Binding-site contacts:
Ligand atom N contacts residue ASP112 of chain 1.C at 3.7 Å.
Ligand atom CG contacts residue ASN1 of chain 1.U at 2.7 Å.
Ligand atom OD1 contacts residue THR111 of chain 1.C at 3.1 Å (h-bond).
Ligand atom O contacts residue SER81 of chain 1.C at 4.4 Å.
Ligand atom C contacts residue ASN1 of chain 1.U at 0.4 Å.
Ligand atom OD2 contacts residue GLY33 of chain 1.C at 4.0 Å.
Ligand atom O contacts residue SER80 of chain 1.C at 2.9 Å (h-bond).
Ligand atom OD2 contacts residue ASN1 of chain 1.U at 3.3 Å (h-bond).
Ligand atom OD1 contacts residue SER137 of chain 1.C at 3.6 Å (h-bond).
Ligand atom C contacts residue SER80 of chain 1.C at 3.7 Å.
Ligand atom CG contacts residue SER137 of chain 1.C at 3.9 Å.
Ligand atom OXT contacts residue GLY110 of chain 1.C at 3.5 Å.
Ligand atom O contacts residue GLY110 of chain 1.C at 3.5 Å.
Ligand atom C contacts residue ASP112 of chain 1.C at 4.3 Å.
Ligand atom OXT contacts residue THR111 of chain 1.C at 3.3 Å (h-bond).
Ligand atom C contacts residue THR111 of chain 1.C at 4.1 Å.
Ligand atom CG contacts residue THR111 of chain 1.C at 3.9 Å.
Ligand atom OXT contacts residue ASN1 of chain 1.U at 0.5 Å (h-bond).
Ligand atom O contacts residue GLY33 of chain 1.C at 3.8 Å.
Ligand atom CG contacts residue GLY33 of chain 1.C at 4.2 Å.
Ligand atom N contacts residue ASN1 of chain 1.U at 0.6 Å.
Ligand atom N contacts residue ASN266 of chain 1.A at 3.7 Å.
Ligand atom C contacts residue GLY110 of chain 1.C at 3.8 Å.
Ligand atom CG contacts residue GLY110 of chain 1.C at 4.4 Å.
Ligand atom CB contacts residue THR111 of chain 1.C at 3.9 Å.
Ligand atom OD1 contacts residue GLY110 of chain 1.C at 3.4 Å.
Ligand atom OXT contacts residue SER80 of chain 1.C at 2.9 Å (h-bond).
Ligand atom CA contacts residue ASN1 of chain 1.U at 0.4 Å.
Ligand atom CB contacts residue ASN1 of chain 1.U at 1.8 Å.
Ligand atom O contacts residue ASP79 of chain 1.C at 3.5 Å.
Ligand atom OXT contacts residue SER81 of chain 1.C at 4.5 Å.
Ligand atom OD2 contacts residue SER137 of chain 1.C at 3.8 Å.
Ligand atom OD1 contacts residue GLY33 of chain 1.C at 4.0 Å.
Ligand atom OXT contacts residue ASP112 of chain 1.C at 3.1 Å (salt-bridge).
Ligand atom O contacts residue ASN1 of chain 1.U at 0.3 Å (h-bond).
Ligand atom OD1 contacts residue ASN1 of chain 1.U at 3.2 Å.

Sequence of chain 1.C:
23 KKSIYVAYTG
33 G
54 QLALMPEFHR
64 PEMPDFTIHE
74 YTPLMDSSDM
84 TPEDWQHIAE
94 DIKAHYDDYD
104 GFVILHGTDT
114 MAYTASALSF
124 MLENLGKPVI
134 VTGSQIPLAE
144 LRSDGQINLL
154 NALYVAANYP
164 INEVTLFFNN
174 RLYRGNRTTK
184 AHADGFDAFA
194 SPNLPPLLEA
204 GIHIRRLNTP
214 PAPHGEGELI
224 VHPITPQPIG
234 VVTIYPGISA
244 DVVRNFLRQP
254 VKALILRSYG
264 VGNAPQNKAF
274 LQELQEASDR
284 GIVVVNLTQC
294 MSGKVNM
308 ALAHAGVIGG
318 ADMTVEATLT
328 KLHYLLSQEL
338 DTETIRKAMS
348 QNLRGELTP

Sequence of chain 1.A:
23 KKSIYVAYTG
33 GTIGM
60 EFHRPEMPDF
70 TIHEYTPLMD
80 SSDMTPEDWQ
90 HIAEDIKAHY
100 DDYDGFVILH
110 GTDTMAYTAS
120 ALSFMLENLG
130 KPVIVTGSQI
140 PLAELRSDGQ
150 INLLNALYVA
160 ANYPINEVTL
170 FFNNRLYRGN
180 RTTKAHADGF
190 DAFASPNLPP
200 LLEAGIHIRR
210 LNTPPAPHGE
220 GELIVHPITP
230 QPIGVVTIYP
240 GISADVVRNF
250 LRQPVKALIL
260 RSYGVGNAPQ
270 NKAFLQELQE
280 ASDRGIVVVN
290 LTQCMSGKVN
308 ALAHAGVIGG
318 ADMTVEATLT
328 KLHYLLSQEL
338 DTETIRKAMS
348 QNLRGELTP

This small molecule binds to this protein.
Small molecule (SMILES): N[C@@H](CC(=O)O)C(=O)O